This protein binds this small molecule.
Small molecule (SMILES): OC[C@H]1O[C@@H](O)[C@@H](O)[C@@H](O)[C@@H]1O

Sequence of chain 3.B:
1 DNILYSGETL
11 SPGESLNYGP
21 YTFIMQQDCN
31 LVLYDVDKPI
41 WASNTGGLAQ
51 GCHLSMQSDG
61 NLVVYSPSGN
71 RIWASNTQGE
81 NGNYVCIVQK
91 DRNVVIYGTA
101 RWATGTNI

Binding-site contacts:
Ligand atom O3 contacts residue TYR97 of chain 3.B at 3.3 Å (h-bond).
Ligand atom C6 contacts residue ALA103 of chain 2.B at 3.9 Å (hydrophobic).
Ligand atom O4 contacts residue VAL95 of chain 3.B at 4.0 Å.
Ligand atom O3 contacts residue ASP91 of chain 3.B at 3.9 Å.
Ligand atom C4 contacts residue GLN89 of chain 3.B at 4.2 Å.
Ligand atom C1 contacts residue ASN93 of chain 3.B at 4.1 Å.
Ligand atom C3 contacts residue ASP91 of chain 3.B at 4.3 Å.
Ligand atom C5 contacts residue ASN83 of chain 2.B at 3.6 Å.
Ligand atom O6 contacts residue ASN83 of chain 2.B at 4.4 Å.
Ligand atom C2 contacts residue ASN93 of chain 3.B at 4.1 Å.
Ligand atom O3 contacts residue TYR5 of chain 2.B at 4.5 Å.
Ligand atom C6 contacts residue ALA100 of chain 2.B at 4.1 Å (hydrophobic).
Ligand atom O6 contacts residue ALA103 of chain 2.B at 4.0 Å.
Ligand atom O4 contacts residue ALA100 of chain 2.B at 4.0 Å.
Ligand atom O2 contacts residue ASN93 of chain 3.B at 3.1 Å (h-bond).
Ligand atom C3 contacts residue GLN89 of chain 3.B at 3.9 Å.
Ligand atom O6 contacts residue ALA100 of chain 2.B at 4.5 Å.
Ligand atom C6 contacts residue ASN93 of chain 3.B at 4.0 Å.
Ligand atom O3 contacts residue GLN89 of chain 3.B at 2.8 Å (h-bond).
Ligand atom O2 contacts residue ASP91 of chain 3.B at 2.6 Å (salt-bridge).
Ligand atom O1 contacts residue ASN107 of chain 2.B at 3.7 Å.
Ligand atom O4 contacts residue TYR97 of chain 3.B at 2.8 Å (h-bond).
Ligand atom C2 contacts residue ASP91 of chain 3.B at 3.4 Å.
Ligand atom C5 contacts residue ASN93 of chain 3.B at 4.0 Å.
Ligand atom C4 contacts residue VAL95 of chain 3.B at 4.0 Å (hydrophobic).
Ligand atom O1 contacts residue ASN93 of chain 3.B at 4.4 Å.
Ligand atom O5 contacts residue ASN93 of chain 3.B at 3.4 Å (h-bond).
Ligand atom C2 contacts residue GLN89 of chain 3.B at 4.2 Å.
Ligand atom C4 contacts residue ASN93 of chain 3.B at 4.2 Å.
Ligand atom C6 contacts residue VAL95 of chain 3.B at 4.2 Å (hydrophobic).
Ligand atom C4 contacts residue ASN83 of chain 2.B at 4.1 Å.
Ligand atom C6 contacts residue ASN83 of chain 2.B at 4.3 Å.
Ligand atom C4 contacts residue TYR97 of chain 3.B at 3.7 Å (hydrophobic).
Ligand atom O4 contacts residue GLN89 of chain 3.B at 4.4 Å.
Ligand atom C3 contacts residue ASN83 of chain 2.B at 4.1 Å.
Ligand atom O2 contacts residue GLN89 of chain 3.B at 3.4 Å (h-bond).
Ligand atom O2 contacts residue ASN107 of chain 2.B at 4.1 Å.
Ligand atom O4 contacts residue ASN83 of chain 2.B at 3.2 Å.
Ligand atom C3 contacts residue TYR97 of chain 3.B at 4.0 Å (hydrophobic).

Sequence of chain 2.B:
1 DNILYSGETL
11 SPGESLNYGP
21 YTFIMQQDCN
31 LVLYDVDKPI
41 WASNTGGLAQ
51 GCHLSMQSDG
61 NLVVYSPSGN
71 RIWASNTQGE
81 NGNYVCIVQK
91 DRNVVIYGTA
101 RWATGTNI